Sequence of chain 2.A:
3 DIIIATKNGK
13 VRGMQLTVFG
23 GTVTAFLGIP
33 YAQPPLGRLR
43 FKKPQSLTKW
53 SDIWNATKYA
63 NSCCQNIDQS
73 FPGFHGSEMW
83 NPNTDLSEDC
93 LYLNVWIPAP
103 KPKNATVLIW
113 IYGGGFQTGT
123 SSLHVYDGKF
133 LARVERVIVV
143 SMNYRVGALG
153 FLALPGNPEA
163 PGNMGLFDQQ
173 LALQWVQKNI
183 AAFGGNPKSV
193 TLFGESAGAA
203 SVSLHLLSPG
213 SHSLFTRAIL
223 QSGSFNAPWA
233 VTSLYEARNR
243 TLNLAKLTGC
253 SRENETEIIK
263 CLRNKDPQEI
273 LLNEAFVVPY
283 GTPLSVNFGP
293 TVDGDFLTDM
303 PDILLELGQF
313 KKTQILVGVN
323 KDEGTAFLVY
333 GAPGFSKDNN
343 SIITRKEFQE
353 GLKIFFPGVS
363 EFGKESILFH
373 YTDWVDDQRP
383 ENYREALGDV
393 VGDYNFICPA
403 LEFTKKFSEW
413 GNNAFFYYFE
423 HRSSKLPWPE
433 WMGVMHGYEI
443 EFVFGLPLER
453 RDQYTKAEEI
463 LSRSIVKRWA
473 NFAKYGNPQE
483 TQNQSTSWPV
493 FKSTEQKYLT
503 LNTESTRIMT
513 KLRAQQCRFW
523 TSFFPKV

The protein below binds the small molecule below.
Small molecule (SMILES): CC(=O)N[C@H]1[C@H](O[C@H]2[C@H](O)[C@@H](NC(C)=O)CO[C@@H]2CO[C@@H]2O[C@@H](C)[C@@H](O)[C@@H](O)[C@@H]2O)O[C@H](CO)[C@@H](O[C@H]2O[C@H](CO)[C@@H](O)[C@H](O[C@H]3O[C@H](CO)[C@@H](O)[C@H](O)[C@@H]3O)[C@@H]2O)[C@@H]1O

Binding-site contacts:
Ligand atom O5 contacts residue ASN57 of chain 2.A at 2.5 Å (h-bond).
Ligand atom C1 contacts residue ASN57 of chain 2.A at 1.5 Å.
Ligand atom C3 contacts residue ASN57 of chain 2.A at 3.8 Å.
Ligand atom C5 contacts residue ASN57 of chain 2.A at 3.8 Å.
Ligand atom C8 contacts residue ASN57 of chain 2.A at 3.9 Å.
Ligand atom C2 contacts residue ASN57 of chain 2.A at 2.4 Å.
Ligand atom C5 contacts residue ARG14 of chain 2.A at 3.6 Å.
Ligand atom O7 contacts residue ASN57 of chain 2.A at 4.4 Å.
Ligand atom C7 contacts residue ASN57 of chain 2.A at 3.5 Å.
Ligand atom O5 contacts residue ARG14 of chain 2.A at 3.4 Å (salt-bridge).
Ligand atom N2 contacts residue ASN57 of chain 2.A at 2.8 Å (h-bond).
Ligand atom C1 contacts residue ARG14 of chain 2.A at 3.6 Å.
Ligand atom C6 contacts residue ARG14 of chain 2.A at 4.1 Å.
Ligand atom C4 contacts residue ASN57 of chain 2.A at 4.3 Å.